The protein below binds the small molecule below.
Small molecule (SMILES): CCCCCCCCCCCC[N+](C)(C)CCCS(=O)(=O)O

Sequence of chain 3.A:
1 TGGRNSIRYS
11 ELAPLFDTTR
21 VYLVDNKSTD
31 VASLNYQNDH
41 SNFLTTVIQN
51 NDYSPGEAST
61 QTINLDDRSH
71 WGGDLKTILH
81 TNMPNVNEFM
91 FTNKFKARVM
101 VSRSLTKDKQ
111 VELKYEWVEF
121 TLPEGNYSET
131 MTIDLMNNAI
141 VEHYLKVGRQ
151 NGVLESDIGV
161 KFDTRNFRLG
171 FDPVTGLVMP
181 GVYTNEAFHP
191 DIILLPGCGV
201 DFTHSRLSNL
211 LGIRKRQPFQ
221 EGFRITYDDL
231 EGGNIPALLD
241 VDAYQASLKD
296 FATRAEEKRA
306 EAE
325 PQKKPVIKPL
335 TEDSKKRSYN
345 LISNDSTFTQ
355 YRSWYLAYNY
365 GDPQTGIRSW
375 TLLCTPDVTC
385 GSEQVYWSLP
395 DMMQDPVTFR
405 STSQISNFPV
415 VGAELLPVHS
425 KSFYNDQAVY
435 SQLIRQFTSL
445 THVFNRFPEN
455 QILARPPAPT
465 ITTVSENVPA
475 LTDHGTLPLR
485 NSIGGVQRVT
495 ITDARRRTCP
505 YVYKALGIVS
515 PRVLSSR

Binding-site contacts:
Ligand atom C2 contacts residue ARG224 of chain 3.A at 3.8 Å.
Ligand atom C2 contacts residue ARG98 of chain 3.A at 3.4 Å.
Ligand atom C1 contacts residue ARG98 of chain 3.A at 3.2 Å.
Ligand atom C16 contacts residue TRP117 of chain 3.A at 3.7 Å (hydrophobic).
Ligand atom N1 contacts residue ARG224 of chain 3.A at 4.2 Å.
Ligand atom C14 contacts residue ARG224 of chain 3.A at 4.5 Å.
Ligand atom C15 contacts residue TRP117 of chain 3.A at 4.2 Å (hydrophobic).
Ligand atom C13 contacts residue ARG224 of chain 3.A at 4.1 Å.
Ligand atom C3 contacts residue ARG224 of chain 3.A at 3.5 Å.
Ligand atom N1 contacts residue TRP117 of chain 3.A at 4.1 Å.
Ligand atom C16 contacts residue ARG224 of chain 3.A at 4.0 Å.
Ligand atom C15 contacts residue ARG224 of chain 3.A at 3.3 Å.
Ligand atom O1S contacts residue THR226 of chain 3.A at 4.3 Å.
Ligand atom O3S contacts residue THR226 of chain 3.A at 4.0 Å.
Ligand atom N1 contacts residue ARG98 of chain 3.A at 4.3 Å.
Ligand atom C3 contacts residue ARG98 of chain 3.A at 3.2 Å.
Ligand atom S1 contacts residue ARG98 of chain 3.A at 4.4 Å.
Ligand atom C3 contacts residue TRP117 of chain 3.A at 3.5 Å (hydrophobic).
Ligand atom O1S contacts residue ASP228 of chain 3.A at 3.6 Å.
Ligand atom C1 contacts residue ARG224 of chain 3.A at 3.8 Å.
Ligand atom O1S contacts residue ARG98 of chain 3.A at 3.6 Å.